Sequence of chain 1.B:
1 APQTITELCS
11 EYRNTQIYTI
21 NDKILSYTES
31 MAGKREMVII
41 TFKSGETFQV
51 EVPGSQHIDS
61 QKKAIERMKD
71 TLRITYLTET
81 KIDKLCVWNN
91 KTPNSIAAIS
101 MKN

Binding-site contacts:
Ligand atom C6 contacts residue GLU51 of chain 1.A at 4.2 Å.
Ligand atom O16 contacts residue ALA32 of chain 1.B at 3.9 Å.
Ligand atom O4 contacts residue GLN56 of chain 1.A at 3.5 Å.
Ligand atom O15 contacts residue TYR12 of chain 1.A at 3.5 Å.
Ligand atom O15 contacts residue GLY33 of chain 1.B at 3.2 Å.
Ligand atom O6 contacts residue GLN61 of chain 1.A at 3.0 Å (h-bond).
Ligand atom O3 contacts residue LYS91 of chain 1.A at 2.8 Å (salt-bridge).
Ligand atom C6 contacts residue GLN61 of chain 1.A at 4.1 Å.
Ligand atom N14 contacts residue GLY33 of chain 1.B at 3.5 Å (h-bond).
Ligand atom C3 contacts residue LYS91 of chain 1.A at 3.4 Å.
Ligand atom O3 contacts residue GLU51 of chain 1.A at 4.1 Å.
Ligand atom C8 contacts residue TRP88 of chain 1.A at 3.9 Å (hydrophobic).
Ligand atom C5 contacts residue TRP88 of chain 1.A at 3.6 Å (hydrophobic).
Ligand atom C7 contacts residue TRP88 of chain 1.A at 4.2 Å (hydrophobic).
Ligand atom C2 contacts residue LYS91 of chain 1.A at 3.5 Å.
Ligand atom C6 contacts residue TRP88 of chain 1.A at 3.6 Å (hydrophobic).
Ligand atom C6 contacts residue HIS57 of chain 1.A at 3.9 Å.
Ligand atom C4 contacts residue TRP88 of chain 1.A at 3.5 Å (hydrophobic).
Ligand atom O16 contacts residue GLY33 of chain 1.B at 2.8 Å (h-bond).
Ligand atom O16 contacts residue GLN61 of chain 1.A at 3.5 Å (h-bond).
Ligand atom N14 contacts residue TYR12 of chain 1.A at 3.6 Å.
Ligand atom C4 contacts residue LYS91 of chain 1.A at 3.5 Å.
Ligand atom O6 contacts residue HIS57 of chain 1.A at 4.0 Å.
Ligand atom O4 contacts residue GLU51 of chain 1.A at 2.6 Å (salt-bridge).
Ligand atom C3 contacts residue ASN90 of chain 1.A at 3.5 Å.
Ligand atom O1 contacts residue TRP88 of chain 1.A at 3.7 Å.
Ligand atom O16 contacts residue TRP88 of chain 1.A at 3.6 Å.
Ligand atom O4 contacts residue LYS91 of chain 1.A at 2.4 Å (salt-bridge).
Ligand atom O6 contacts residue TRP88 of chain 1.A at 3.7 Å.
Ligand atom O2 contacts residue ASN90 of chain 1.A at 2.8 Å (h-bond).
Ligand atom C9 contacts residue TYR12 of chain 1.A at 4.3 Å (hydrophobic).
Ligand atom O3 contacts residue ASN90 of chain 1.A at 2.5 Å (h-bond).
Ligand atom O3 contacts residue TRP88 of chain 1.A at 3.7 Å.
Ligand atom O6 contacts residue GLN56 of chain 1.A at 4.0 Å.
Ligand atom C2 contacts residue ASN90 of chain 1.A at 3.9 Å.
Ligand atom C6 contacts residue GLN56 of chain 1.A at 4.1 Å.
Ligand atom O16 contacts residue TYR12 of chain 1.A at 3.7 Å.
Ligand atom O5 contacts residue GLN56 of chain 1.A at 3.9 Å.
Ligand atom C4 contacts residue GLU51 of chain 1.A at 3.3 Å.
Ligand atom C3 contacts residue TRP88 of chain 1.A at 3.5 Å (hydrophobic).

A protein and the small-molecule ligand that binds it are described below.
Small molecule (SMILES): O=C(NC(CN1CCOCC1)CN1CCOCC1)c1cc(O[C@H]2O[C@H](CO)[C@H](O)[C@H](O)[C@H]2O)cc([N+](=O)[O-])c1

Sequence of chain 1.A:
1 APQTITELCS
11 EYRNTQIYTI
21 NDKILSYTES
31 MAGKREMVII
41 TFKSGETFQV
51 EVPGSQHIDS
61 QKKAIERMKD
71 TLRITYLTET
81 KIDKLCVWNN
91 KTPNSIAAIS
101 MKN